A small-molecule ligand and the protein it binds are described below.
Small molecule (SMILES): c1nc(N2CCNCC2)c2cc[nH]c2n1

Binding-site contacts:
Ligand atom C4 contacts residue ILE304 of chain 1.A at 4.3 Å (hydrophobic).
Ligand atom N4 contacts residue GLU156 of chain 1.A at 3.9 Å.
Ligand atom C9 contacts residue VAL16 of chain 1.A at 4.0 Å (hydrophobic).
Ligand atom C9 contacts residue LYS293 of chain 1.A at 4.2 Å.
Ligand atom C1 contacts residue TYR307 of chain 1.A at 3.3 Å (hydrophobic).
Ligand atom C contacts residue PHE19 of chain 1.A at 4.1 Å (hydrophobic).
Ligand atom C8 contacts residue TYR307 of chain 1.A at 4.3 Å (hydrophobic).
Ligand atom C8 contacts residue LEU153 of chain 1.A at 4.2 Å (hydrophobic).
Ligand atom C8 contacts residue GLU156 of chain 1.A at 3.7 Å.
Ligand atom C8 contacts residue LEU20 of chain 1.A at 4.5 Å (hydrophobic).
Ligand atom C4 contacts residue VAL16 of chain 1.A at 4.1 Å (hydrophobic).
Ligand atom N2 contacts residue ILE304 of chain 1.A at 3.2 Å.
Ligand atom C5 contacts residue TYR307 of chain 1.A at 4.4 Å (hydrophobic).
Ligand atom N3 contacts residue VAL16 of chain 1.A at 4.1 Å.
Ligand atom C6 contacts residue GLU156 of chain 1.A at 3.5 Å.
Ligand atom C5 contacts residue PHE19 of chain 1.A at 4.5 Å (hydrophobic).
Ligand atom C3 contacts residue TYR307 of chain 1.A at 3.8 Å (hydrophobic).
Ligand atom C9 contacts residue LEU153 of chain 1.A at 4.4 Å (hydrophobic).
Ligand atom N1 contacts residue ILE304 of chain 1.A at 4.2 Å.
Ligand atom C6 contacts residue VAL16 of chain 1.A at 3.6 Å (hydrophobic).
Ligand atom C7 contacts residue PHE19 of chain 1.A at 3.4 Å (hydrophobic).
Ligand atom C6 contacts residue LYS293 of chain 1.A at 4.2 Å.
Ligand atom N3 contacts residue LEU153 of chain 1.A at 3.2 Å.
Ligand atom C8 contacts residue PHE19 of chain 1.A at 3.8 Å (hydrophobic).
Ligand atom C5 contacts residue VAL16 of chain 1.A at 3.8 Å (hydrophobic).
Ligand atom C6 contacts residue LEU153 of chain 1.A at 3.4 Å (hydrophobic).
Ligand atom N4 contacts residue LYS293 of chain 1.A at 3.4 Å (salt-bridge).
Ligand atom N2 contacts residue VAL16 of chain 1.A at 4.2 Å.
Ligand atom C8 contacts residue PHE101 of chain 1.A at 3.9 Å (hydrophobic).
Ligand atom C3 contacts residue ILE304 of chain 1.A at 4.0 Å (hydrophobic).
Ligand atom C7 contacts residue VAL16 of chain 1.A at 4.3 Å (hydrophobic).
Ligand atom C contacts residue VAL16 of chain 1.A at 4.3 Å (hydrophobic).
Ligand atom N4 contacts residue VAL16 of chain 1.A at 3.8 Å.
Ligand atom N4 contacts residue LEU153 of chain 1.A at 3.4 Å.
Ligand atom C2 contacts residue SER15 of chain 1.A at 4.2 Å.
Ligand atom N3 contacts residue GLU156 of chain 1.A at 2.7 Å (salt-bridge).
Ligand atom C9 contacts residue ILE304 of chain 1.A at 3.5 Å (hydrophobic).
Ligand atom C7 contacts residue TYR307 of chain 1.A at 3.9 Å (hydrophobic).
Ligand atom C1 contacts residue ILE304 of chain 1.A at 4.5 Å (hydrophobic).
Ligand atom C8 contacts residue VAL16 of chain 1.A at 4.5 Å (hydrophobic).

Sequence of chain 1.A:
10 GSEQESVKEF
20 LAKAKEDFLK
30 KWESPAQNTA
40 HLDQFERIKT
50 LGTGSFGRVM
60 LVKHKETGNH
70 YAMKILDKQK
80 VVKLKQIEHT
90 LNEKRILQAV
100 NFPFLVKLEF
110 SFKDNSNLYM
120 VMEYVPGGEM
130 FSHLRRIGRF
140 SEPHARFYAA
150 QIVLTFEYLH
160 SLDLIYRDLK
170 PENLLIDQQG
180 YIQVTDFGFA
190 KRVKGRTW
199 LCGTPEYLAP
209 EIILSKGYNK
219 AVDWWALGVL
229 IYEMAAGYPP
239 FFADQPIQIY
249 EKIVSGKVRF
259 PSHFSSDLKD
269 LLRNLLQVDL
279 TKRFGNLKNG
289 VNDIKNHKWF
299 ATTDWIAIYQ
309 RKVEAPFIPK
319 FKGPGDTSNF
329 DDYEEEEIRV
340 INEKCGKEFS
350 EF